A protein and the small-molecule ligand that binds it are described below.
Small molecule (SMILES): Nc1ncnc2c1ncn2[C@@H]1O[C@H](COP(=O)(O)O)[C@@H](OP(=O)(O)O)[C@H]1O

Binding-site contacts:
Ligand atom O2P contacts residue SER138 of chain 1.A at 2.6 Å (h-bond).
Ligand atom O5P contacts residue LYS48 of chain 1.A at 3.4 Å (salt-bridge).
Ligand atom N3 contacts residue GLY259 of chain 1.A at 3.5 Å.
Ligand atom O4P contacts residue PHE255 of chain 1.A at 3.5 Å.
Ligand atom O3P contacts residue LYS258 of chain 1.A at 2.8 Å (salt-bridge).
Ligand atom C6 contacts residue PHE229 of chain 1.A at 3.6 Å (hydrophobic).
Ligand atom N6 contacts residue SER228 of chain 1.A at 3.4 Å.
Ligand atom P1 contacts residue SER138 of chain 1.A at 3.4 Å.
Ligand atom O2' contacts residue PHE229 of chain 1.A at 3.5 Å.
Ligand atom N6 contacts residue PHE229 of chain 1.A at 3.2 Å (h-bond).
Ligand atom O5P contacts residue GLY50 of chain 1.A at 3.2 Å (h-bond).
Ligand atom O3' contacts residue ARG130 of chain 1.A at 3.1 Å (salt-bridge).
Ligand atom O4P contacts residue THR52 of chain 1.A at 2.8 Å (h-bond).
Ligand atom O6P contacts residue LYS48 of chain 1.A at 2.7 Å (salt-bridge).
Ligand atom O3' contacts residue SER138 of chain 1.A at 3.5 Å (h-bond).
Ligand atom O5' contacts residue LYS48 of chain 1.A at 3.3 Å.
Ligand atom O3P contacts residue ARG257 of chain 1.A at 3.2 Å.
Ligand atom O5P contacts residue SER49 of chain 1.A at 3.4 Å (h-bond).
Ligand atom C8 contacts residue MET256 of chain 1.A at 3.3 Å (hydrophobic).
Ligand atom O1P contacts residue ARG257 of chain 1.A at 3.2 Å (salt-bridge).
Ligand atom O2' contacts residue GLY259 of chain 1.A at 3.5 Å (h-bond).
Ligand atom O5' contacts residue GLY50 of chain 1.A at 3.5 Å (h-bond).
Ligand atom P2 contacts residue THR51 of chain 1.A at 3.5 Å.
Ligand atom O1P contacts residue ARG130 of chain 1.A at 2.8 Å (salt-bridge).
Ligand atom O2' contacts residue ARG257 of chain 1.A at 3.5 Å (salt-bridge).
Ligand atom N1 contacts residue TRP53 of chain 1.A at 3.5 Å.
Ligand atom O3P contacts residue GLY259 of chain 1.A at 2.9 Å (h-bond).
Ligand atom O5P contacts residue THR51 of chain 1.A at 2.5 Å (h-bond).
Ligand atom N3 contacts residue TYR193 of chain 1.A at 2.9 Å (h-bond).
Ligand atom O4P contacts residue THR51 of chain 1.A at 3.4 Å (h-bond).
Ligand atom N7 contacts residue MET256 of chain 1.A at 3.5 Å (h-bond).
Ligand atom C2 contacts residue TYR193 of chain 1.A at 3.4 Å (hydrophobic).
Ligand atom C6 contacts residue TRP53 of chain 1.A at 3.5 Å (hydrophobic).
Ligand atom C5' contacts residue LYS48 of chain 1.A at 3.5 Å.
Ligand atom N6 contacts residue THR227 of chain 1.A at 2.9 Å (h-bond).
Ligand atom O2P contacts residue ARG257 of chain 1.A at 3.0 Å (salt-bridge).
Ligand atom O6P contacts residue PHE255 of chain 1.A at 3.4 Å.
Ligand atom C2 contacts residue TRP53 of chain 1.A at 3.5 Å (hydrophobic).
Ligand atom N6 contacts residue TRP53 of chain 1.A at 3.5 Å.
Ligand atom N6 contacts residue MET232 of chain 1.A at 3.4 Å (h-bond).

Sequence of chain 1.A:
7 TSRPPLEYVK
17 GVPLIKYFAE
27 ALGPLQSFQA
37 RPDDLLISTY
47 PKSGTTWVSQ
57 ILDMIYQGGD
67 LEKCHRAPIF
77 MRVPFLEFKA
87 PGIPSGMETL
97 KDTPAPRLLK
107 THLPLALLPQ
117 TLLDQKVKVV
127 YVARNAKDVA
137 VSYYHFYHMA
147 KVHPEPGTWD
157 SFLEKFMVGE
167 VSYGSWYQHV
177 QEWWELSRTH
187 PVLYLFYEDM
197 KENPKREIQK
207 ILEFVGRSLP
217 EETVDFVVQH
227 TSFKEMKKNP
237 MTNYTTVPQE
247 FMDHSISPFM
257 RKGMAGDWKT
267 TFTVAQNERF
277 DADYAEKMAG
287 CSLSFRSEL